The protein below binds the small molecule below.
Small molecule (SMILES): CC[C@H](C)[C@H](N)C(=O)O

Sequence of chain 1.B:
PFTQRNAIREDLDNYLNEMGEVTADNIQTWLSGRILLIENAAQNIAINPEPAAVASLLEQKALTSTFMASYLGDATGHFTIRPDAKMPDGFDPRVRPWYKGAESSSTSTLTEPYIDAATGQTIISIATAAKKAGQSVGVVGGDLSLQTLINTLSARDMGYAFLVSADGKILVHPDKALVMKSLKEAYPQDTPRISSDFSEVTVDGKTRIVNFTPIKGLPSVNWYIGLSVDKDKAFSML

Binding-site contacts:
Ligand atom N contacts residue TYR74 of chain 1.B at 3.8 Å.
Ligand atom CG1 contacts residue TYR74 of chain 1.B at 3.7 Å (hydrophobic).
Ligand atom CD1 contacts residue TRP101 of chain 1.B at 4.2 Å (hydrophobic).
Ligand atom CB contacts residue ASP119 of chain 1.B at 4.3 Å.
Ligand atom CB contacts residue ASP146 of chain 1.B at 3.9 Å.
Ligand atom CD1 contacts residue ILE84 of chain 1.B at 3.9 Å (hydrophobic).
Ligand atom N contacts residue TYR117 of chain 1.B at 3.0 Å (h-bond).
Ligand atom O contacts residue PHE94 of chain 1.B at 3.6 Å.
Ligand atom CA contacts residue TYR74 of chain 1.B at 3.7 Å (hydrophobic).
Ligand atom CA contacts residue ASP119 of chain 1.B at 4.0 Å.
Ligand atom OXT contacts residue TYR117 of chain 1.B at 3.4 Å.
Ligand atom C contacts residue TRP101 of chain 1.B at 3.4 Å (hydrophobic).
Ligand atom C contacts residue ALA120 of chain 1.B at 4.1 Å (hydrophobic).
Ligand atom CA contacts residue TRP101 of chain 1.B at 3.5 Å (hydrophobic).
Ligand atom CB contacts residue TYR74 of chain 1.B at 3.5 Å (hydrophobic).
Ligand atom O contacts residue ARG99 of chain 1.B at 2.8 Å (salt-bridge).
Ligand atom O contacts residue ALA120 of chain 1.B at 4.2 Å.
Ligand atom OXT contacts residue ASP119 of chain 1.B at 3.5 Å (salt-bridge).
Ligand atom CB contacts residue TRP101 of chain 1.B at 4.3 Å (hydrophobic).
Ligand atom N contacts residue ASP146 of chain 1.B at 2.6 Å (salt-bridge).
Ligand atom N contacts residue SER128 of chain 1.B at 4.3 Å.
Ligand atom OXT contacts residue ARG99 of chain 1.B at 2.8 Å (salt-bridge).
Ligand atom CD1 contacts residue PHE94 of chain 1.B at 4.1 Å (hydrophobic).
Ligand atom CG2 contacts residue ALA121 of chain 1.B at 3.9 Å (hydrophobic).
Ligand atom CA contacts residue TYR117 of chain 1.B at 3.4 Å (hydrophobic).
Ligand atom CG2 contacts residue ALA120 of chain 1.B at 4.3 Å (hydrophobic).
Ligand atom CG1 contacts residue TRP101 of chain 1.B at 3.6 Å (hydrophobic).
Ligand atom C contacts residue ASP119 of chain 1.B at 4.1 Å.
Ligand atom CG2 contacts residue ASP119 of chain 1.B at 3.6 Å.
Ligand atom CA contacts residue ASP146 of chain 1.B at 3.7 Å.
Ligand atom OXT contacts residue ALA120 of chain 1.B at 3.0 Å (h-bond).
Ligand atom C contacts residue TYR117 of chain 1.B at 3.6 Å (hydrophobic).
Ligand atom C contacts residue ARG99 of chain 1.B at 3.6 Å.
Ligand atom N contacts residue ASP119 of chain 1.B at 3.0 Å (salt-bridge).
Ligand atom O contacts residue TRP101 of chain 1.B at 2.8 Å (h-bond).
Ligand atom CG2 contacts residue ILE84 of chain 1.B at 4.0 Å (hydrophobic).
Ligand atom CD1 contacts residue TYR74 of chain 1.B at 3.5 Å (hydrophobic).
Ligand atom CG2 contacts residue MET90 of chain 1.B at 3.4 Å (hydrophobic).
Ligand atom N contacts residue ILE126 of chain 1.B at 3.4 Å.
Ligand atom CG1 contacts residue PHE94 of chain 1.B at 3.9 Å (hydrophobic).